Binding-site contacts:
Ligand atom C8 contacts residue SER381 of chain 1.A at 4.2 Å.
Ligand atom C7 contacts residue ASN301 of chain 1.A at 4.5 Å.
Ligand atom N2 contacts residue ASN265 of chain 1.A at 2.9 Å (h-bond).
Ligand atom C2 contacts residue GLN263 of chain 1.A at 4.0 Å.
Ligand atom C1 contacts residue ASN265 of chain 1.A at 1.4 Å.
Ligand atom C7 contacts residue ASN265 of chain 1.A at 3.3 Å.
Ligand atom C3 contacts residue ASN265 of chain 1.A at 3.7 Å.
Ligand atom O7 contacts residue ASN265 of chain 1.A at 3.4 Å (h-bond).
Ligand atom C2 contacts residue ASN265 of chain 1.A at 2.4 Å.
Ligand atom C8 contacts residue ASN265 of chain 1.A at 4.5 Å.
Ligand atom C7 contacts residue SER303 of chain 1.A at 4.4 Å.
Ligand atom C4 contacts residue ASN265 of chain 1.A at 4.2 Å.
Ligand atom C1 contacts residue ARG412 of chain 1.A at 4.0 Å.
Ligand atom O3 contacts residue GLN263 of chain 1.A at 4.2 Å.
Ligand atom C6 contacts residue ARG412 of chain 1.A at 4.3 Å.
Ligand atom O5 contacts residue ASN265 of chain 1.A at 2.3 Å (h-bond).
Ligand atom O6 contacts residue ARG412 of chain 1.A at 4.0 Å.
Ligand atom C1 contacts residue GLN263 of chain 1.A at 4.1 Å.
Ligand atom C3 contacts residue GLN263 of chain 1.A at 3.4 Å.
Ligand atom O5 contacts residue VAL414 of chain 1.A at 4.2 Å.
Ligand atom C8 contacts residue ASN301 of chain 1.A at 4.2 Å.
Ligand atom N2 contacts residue GLN263 of chain 1.A at 3.9 Å.
Ligand atom O7 contacts residue ASN301 of chain 1.A at 4.2 Å.
Ligand atom O5 contacts residue ARG412 of chain 1.A at 3.3 Å (salt-bridge).
Ligand atom C5 contacts residue ASN265 of chain 1.A at 3.6 Å.
Ligand atom C4 contacts residue GLN263 of chain 1.A at 4.3 Å.
Ligand atom C8 contacts residue SER303 of chain 1.A at 3.3 Å.
Ligand atom C8 contacts residue VAL302 of chain 1.A at 3.9 Å (hydrophobic).
Ligand atom O4 contacts residue GLN263 of chain 1.A at 4.4 Å.
Ligand atom C5 contacts residue GLN263 of chain 1.A at 4.3 Å.
Ligand atom C5 contacts residue ARG412 of chain 1.A at 4.4 Å.

Sequence of chain 1.A:
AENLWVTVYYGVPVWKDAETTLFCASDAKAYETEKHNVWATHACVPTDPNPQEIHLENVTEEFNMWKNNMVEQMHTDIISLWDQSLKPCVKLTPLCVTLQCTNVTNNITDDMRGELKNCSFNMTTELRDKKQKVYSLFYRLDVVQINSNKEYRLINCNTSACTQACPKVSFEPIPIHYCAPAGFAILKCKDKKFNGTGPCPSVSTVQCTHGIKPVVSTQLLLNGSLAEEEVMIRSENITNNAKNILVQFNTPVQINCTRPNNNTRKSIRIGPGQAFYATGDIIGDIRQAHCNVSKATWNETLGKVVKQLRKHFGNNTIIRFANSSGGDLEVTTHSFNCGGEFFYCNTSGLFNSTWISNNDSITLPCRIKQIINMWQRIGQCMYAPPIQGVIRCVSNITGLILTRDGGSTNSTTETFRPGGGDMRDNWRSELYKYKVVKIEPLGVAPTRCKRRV

This protein binds this small molecule.
Small molecule (SMILES): CC(=O)N[C@H]1[C@H](O[C@H]2[C@H](O)[C@@H](NC(C)=O)CO[C@@H]2CO)O[C@H](CO)[C@@H](O)[C@@H]1O